The protein below binds the small molecule below.
Small molecule (SMILES): CC(=O)N[C@H]1[C@H](O[C@H]2[C@H](O)[C@@H](NC(C)=O)CO[C@@H]2CO[C@@H]2O[C@@H](C)[C@@H](O)[C@@H](O)[C@@H]2O)O[C@H](CO)[C@@H](O[C@@H]2O[C@H](CO)[C@@H](O)[C@H](O)[C@@H]2O)[C@@H]1O

Binding-site contacts:
Ligand atom C3 contacts residue ASN118 of chain 1.A at 3.8 Å.
Ligand atom C6 contacts residue GLN137 of chain 1.A at 3.4 Å.
Ligand atom C2 contacts residue ASN118 of chain 1.A at 2.4 Å.
Ligand atom C3 contacts residue THR120 of chain 1.A at 4.3 Å.
Ligand atom C2 contacts residue THR120 of chain 1.A at 4.0 Å.
Ligand atom C6 contacts residue SO41 of chain 1.D at 4.2 Å.
Ligand atom O3 contacts residue SO41 of chain 1.D at 4.3 Å.
Ligand atom C7 contacts residue ASN118 of chain 1.A at 3.2 Å.
Ligand atom C7 contacts residue THR120 of chain 1.A at 4.4 Å.
Ligand atom O5 contacts residue MET150 of chain 1.A at 3.8 Å.
Ligand atom C3 contacts residue SO41 of chain 1.D at 4.5 Å.
Ligand atom C8 contacts residue HIS117 of chain 1.A at 4.2 Å.
Ligand atom O7 contacts residue ASN118 of chain 1.A at 3.0 Å (h-bond).
Ligand atom C5 contacts residue ASN118 of chain 1.A at 3.7 Å.
Ligand atom C1 contacts residue ASN118 of chain 1.A at 1.4 Å.
Ligand atom N2 contacts residue THR120 of chain 1.A at 3.5 Å.
Ligand atom C4 contacts residue ASN118 of chain 1.A at 4.3 Å.
Ligand atom C4 contacts residue SO41 of chain 1.D at 3.4 Å.
Ligand atom C8 contacts residue ASN118 of chain 1.A at 3.3 Å.
Ligand atom C8 contacts residue GLY181 of chain 1.A at 4.2 Å.
Ligand atom C1 contacts residue THR120 of chain 1.A at 3.6 Å.
Ligand atom O5 contacts residue ASN118 of chain 1.A at 2.4 Å (h-bond).
Ligand atom N2 contacts residue ASN118 of chain 1.A at 2.9 Å (h-bond).
Ligand atom C1 contacts residue MET150 of chain 1.A at 4.3 Å (hydrophobic).
Ligand atom C5 contacts residue SO41 of chain 1.D at 4.4 Å.
Ligand atom O4 contacts residue SO41 of chain 1.D at 3.4 Å (h-bond).

Sequence of chain 1.A:
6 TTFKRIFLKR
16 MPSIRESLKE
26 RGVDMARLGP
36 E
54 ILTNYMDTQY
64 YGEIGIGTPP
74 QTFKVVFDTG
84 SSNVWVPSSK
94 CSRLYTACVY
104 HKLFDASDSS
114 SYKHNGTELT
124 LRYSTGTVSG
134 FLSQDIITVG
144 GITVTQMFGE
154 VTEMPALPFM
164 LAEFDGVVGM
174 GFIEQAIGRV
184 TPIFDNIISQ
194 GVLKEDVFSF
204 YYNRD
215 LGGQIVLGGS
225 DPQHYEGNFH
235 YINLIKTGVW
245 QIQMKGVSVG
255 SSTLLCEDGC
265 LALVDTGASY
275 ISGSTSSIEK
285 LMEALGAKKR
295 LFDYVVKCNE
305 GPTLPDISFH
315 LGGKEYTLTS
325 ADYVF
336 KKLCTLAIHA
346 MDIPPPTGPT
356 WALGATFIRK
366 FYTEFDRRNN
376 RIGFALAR